Sequence of chain 1.M:
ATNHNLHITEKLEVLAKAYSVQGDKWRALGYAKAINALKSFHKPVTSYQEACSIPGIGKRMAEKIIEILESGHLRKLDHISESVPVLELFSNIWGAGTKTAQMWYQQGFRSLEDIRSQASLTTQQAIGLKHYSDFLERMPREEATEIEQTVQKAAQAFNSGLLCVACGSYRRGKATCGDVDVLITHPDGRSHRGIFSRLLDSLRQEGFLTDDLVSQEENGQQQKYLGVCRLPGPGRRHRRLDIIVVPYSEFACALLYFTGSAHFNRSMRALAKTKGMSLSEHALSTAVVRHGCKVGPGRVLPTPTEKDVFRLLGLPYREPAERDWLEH

This small molecule binds to this protein.
Small molecule (SMILES): Nc1ccn([C@@H]2C[C@@H](O)[C@H](COP(=O)(O)OP(=O)(O)OP(=O)(O)O)O2)c(=O)n1

Binding-site contacts:
Ligand atom OAJ contacts residue ALA267 of chain 1.M at 4.0 Å.
Ligand atom OAH contacts residue ARG274 of chain 1.M at 3.0 Å (salt-bridge).
Ligand atom NAR contacts residue ARG274 of chain 1.M at 3.2 Å (salt-bridge).
Ligand atom OAH contacts residue ASN270 of chain 1.M at 2.8 Å (h-bond).
Ligand atom CAV contacts residue DC6 of chain 1.O at 4.0 Å.
Ligand atom OAE contacts residue PHE263 of chain 1.M at 3.6 Å.
Ligand atom OAI contacts residue ALA267 of chain 1.M at 2.8 Å (h-bond).
Ligand atom OAO contacts residue GLY183 of chain 1.M at 2.9 Å (h-bond).
Ligand atom CAV contacts residue TYR262 of chain 1.M at 3.7 Å (hydrophobic).
Ligand atom CAX contacts residue ALA267 of chain 1.M at 3.9 Å (hydrophobic).
Ligand atom CAW contacts residue ASN270 of chain 1.M at 3.4 Å.
Ligand atom CAZ contacts residue ASN270 of chain 1.M at 3.9 Å.
Ligand atom CBA contacts residue DC6 of chain 1.O at 3.6 Å.
Ligand atom OAM contacts residue SER174 of chain 1.M at 3.6 Å.
Ligand atom NAS contacts residue DC6 of chain 1.O at 3.6 Å (h-bond).
Ligand atom OAL contacts residue ASP184 of chain 1.M at 3.7 Å.
Ligand atom PAA contacts residue ALA267 of chain 1.M at 3.9 Å.
Ligand atom CAW contacts residue TYR262 of chain 1.M at 3.9 Å (hydrophobic).
Ligand atom OAO contacts residue ARG143 of chain 1.M at 3.8 Å.
Ligand atom PAC contacts residue ARG143 of chain 1.M at 3.6 Å.
Ligand atom OAE contacts residue TYR262 of chain 1.M at 3.9 Å.
Ligand atom PAB contacts residue CA1 of chain 1.QA at 3.7 Å.
Ligand atom OAD contacts residue ASN270 of chain 1.M at 3.5 Å (h-bond).
Ligand atom OAD contacts residue TYR262 of chain 1.M at 4.0 Å.
Ligand atom CAZ contacts residue TYR262 of chain 1.M at 3.9 Å (hydrophobic).
Ligand atom OAD contacts residue ALA267 of chain 1.M at 3.5 Å.
Ligand atom OAP contacts residue ARG143 of chain 1.M at 2.8 Å (salt-bridge).
Ligand atom OAM contacts residue ARG177 of chain 1.M at 2.8 Å (salt-bridge).
Ligand atom PAC contacts residue SER174 of chain 1.M at 3.9 Å.
Ligand atom OAO contacts residue CYS182 of chain 1.M at 4.0 Å.
Ligand atom OAO contacts residue SER174 of chain 1.M at 2.7 Å (h-bond).
Ligand atom OAM contacts residue GLY173 of chain 1.M at 3.8 Å.
Ligand atom OAL contacts residue CA1 of chain 1.QA at 2.3 Å.
Ligand atom OAK contacts residue SER174 of chain 1.M at 3.8 Å.
Ligand atom CAU contacts residue TYR262 of chain 1.M at 3.5 Å (hydrophobic).
Ligand atom PAC contacts residue GLY183 of chain 1.M at 3.9 Å.
Ligand atom OAH contacts residue TYR262 of chain 1.M at 3.3 Å.
Ligand atom CAZ contacts residue ARG274 of chain 1.M at 3.8 Å.
Ligand atom OAI contacts residue SER266 of chain 1.M at 3.4 Å.
Ligand atom NAQ contacts residue TYR262 of chain 1.M at 4.0 Å.